The protein below binds the small molecule below.
Small molecule (SMILES): CC(=O)N[C@H]1[C@H](O[C@H]2[C@H](O)[C@@H](NC(C)=O)CO[C@@H]2CO)O[C@H](CO)[C@@H](O[C@@H]2O[C@H](CO[C@H]3O[C@H](CO)[C@@H](O)[C@H](O)[C@@H]3O)[C@@H](O)[C@H](O)[C@@H]2O)[C@@H]1O

Binding-site contacts:
Ligand atom O5 contacts residue ASN396 of chain 1.C at 2.5 Å (h-bond).
Ligand atom N2 contacts residue ASN396 of chain 1.C at 2.8 Å (h-bond).
Ligand atom C5 contacts residue ASN396 of chain 1.C at 3.7 Å.
Ligand atom C6 contacts residue VAL383 of chain 1.C at 4.4 Å (hydrophobic).
Ligand atom C3 contacts residue ASN396 of chain 1.C at 3.8 Å.
Ligand atom C1 contacts residue ASN396 of chain 1.C at 1.5 Å.
Ligand atom C7 contacts residue ASN396 of chain 1.C at 4.1 Å.
Ligand atom C4 contacts residue ASN396 of chain 1.C at 4.3 Å.
Ligand atom C2 contacts residue ASN396 of chain 1.C at 2.5 Å.

Sequence of chain 1.C:
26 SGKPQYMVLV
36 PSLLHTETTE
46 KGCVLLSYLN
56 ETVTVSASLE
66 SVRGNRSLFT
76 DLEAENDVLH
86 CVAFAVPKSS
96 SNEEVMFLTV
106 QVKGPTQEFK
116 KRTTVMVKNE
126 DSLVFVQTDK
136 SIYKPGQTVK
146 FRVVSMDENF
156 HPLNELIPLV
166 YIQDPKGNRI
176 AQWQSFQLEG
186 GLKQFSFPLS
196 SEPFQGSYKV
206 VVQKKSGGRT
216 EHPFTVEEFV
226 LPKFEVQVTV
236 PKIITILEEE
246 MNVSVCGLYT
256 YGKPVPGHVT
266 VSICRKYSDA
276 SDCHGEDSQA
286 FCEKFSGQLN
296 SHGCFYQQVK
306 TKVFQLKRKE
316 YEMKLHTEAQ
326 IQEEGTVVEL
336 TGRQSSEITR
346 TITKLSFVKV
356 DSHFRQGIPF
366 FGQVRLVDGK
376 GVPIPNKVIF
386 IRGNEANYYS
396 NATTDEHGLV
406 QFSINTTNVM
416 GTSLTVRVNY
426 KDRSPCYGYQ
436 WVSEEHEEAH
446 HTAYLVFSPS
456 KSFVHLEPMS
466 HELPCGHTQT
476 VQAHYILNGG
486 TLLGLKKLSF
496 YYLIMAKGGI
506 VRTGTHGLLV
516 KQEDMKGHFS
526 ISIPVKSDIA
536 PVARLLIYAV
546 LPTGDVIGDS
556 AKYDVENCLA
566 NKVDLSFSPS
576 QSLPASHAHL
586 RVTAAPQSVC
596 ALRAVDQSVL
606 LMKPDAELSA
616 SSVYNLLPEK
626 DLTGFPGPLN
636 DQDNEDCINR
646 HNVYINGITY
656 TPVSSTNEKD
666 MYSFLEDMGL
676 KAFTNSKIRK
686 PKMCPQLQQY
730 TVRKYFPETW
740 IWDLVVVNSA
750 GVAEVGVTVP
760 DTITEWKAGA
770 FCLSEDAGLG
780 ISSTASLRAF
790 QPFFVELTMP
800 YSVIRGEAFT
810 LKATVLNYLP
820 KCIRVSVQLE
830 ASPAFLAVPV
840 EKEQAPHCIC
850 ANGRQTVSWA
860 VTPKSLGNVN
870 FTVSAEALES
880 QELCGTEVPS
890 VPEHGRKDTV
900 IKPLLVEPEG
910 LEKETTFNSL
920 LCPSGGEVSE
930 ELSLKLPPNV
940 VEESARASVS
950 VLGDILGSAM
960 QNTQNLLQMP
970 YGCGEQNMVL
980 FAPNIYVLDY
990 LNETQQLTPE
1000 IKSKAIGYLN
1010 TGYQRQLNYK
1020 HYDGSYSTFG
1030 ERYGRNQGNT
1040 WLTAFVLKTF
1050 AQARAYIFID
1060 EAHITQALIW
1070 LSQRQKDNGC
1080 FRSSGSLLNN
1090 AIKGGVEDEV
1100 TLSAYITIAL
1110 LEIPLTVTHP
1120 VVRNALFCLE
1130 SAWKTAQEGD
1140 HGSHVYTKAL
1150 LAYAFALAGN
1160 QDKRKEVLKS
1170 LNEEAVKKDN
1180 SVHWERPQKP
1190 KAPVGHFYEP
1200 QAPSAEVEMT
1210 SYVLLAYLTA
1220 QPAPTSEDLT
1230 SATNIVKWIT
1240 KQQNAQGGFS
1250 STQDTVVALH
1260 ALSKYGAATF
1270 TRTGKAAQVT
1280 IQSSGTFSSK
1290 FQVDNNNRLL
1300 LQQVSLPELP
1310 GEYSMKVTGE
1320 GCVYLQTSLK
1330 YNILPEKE